Sequence of chain 1.A:
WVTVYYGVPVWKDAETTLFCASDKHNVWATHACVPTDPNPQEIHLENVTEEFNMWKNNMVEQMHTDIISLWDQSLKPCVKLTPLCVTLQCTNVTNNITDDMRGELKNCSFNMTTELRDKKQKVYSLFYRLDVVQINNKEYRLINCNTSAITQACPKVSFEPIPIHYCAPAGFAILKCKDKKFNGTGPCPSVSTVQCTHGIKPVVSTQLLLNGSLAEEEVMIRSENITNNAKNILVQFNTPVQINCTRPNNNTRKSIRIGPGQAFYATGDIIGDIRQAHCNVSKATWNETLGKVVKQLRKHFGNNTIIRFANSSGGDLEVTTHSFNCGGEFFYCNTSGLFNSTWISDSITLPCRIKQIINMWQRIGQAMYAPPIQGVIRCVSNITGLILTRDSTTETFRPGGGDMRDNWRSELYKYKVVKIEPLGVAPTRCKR

Binding-site contacts:
Ligand atom C6 contacts residue ILE327 of chain 1.A at 4.2 Å (hydrophobic).
Ligand atom C1 contacts residue ASN306 of chain 1.A at 1.5 Å.
Ligand atom C8 contacts residue GLY444 of chain 1.A at 4.3 Å.
Ligand atom C4 contacts residue ASN306 of chain 1.A at 4.4 Å.
Ligand atom C7 contacts residue VAL445 of chain 1.A at 4.3 Å (hydrophobic).
Ligand atom C7 contacts residue ASN306 of chain 1.A at 3.5 Å.
Ligand atom C2 contacts residue ASN306 of chain 1.A at 2.6 Å.
Ligand atom O5 contacts residue ILE327 of chain 1.A at 3.4 Å.
Ligand atom O5 contacts residue ASN306 of chain 1.A at 2.5 Å (h-bond).
Ligand atom N2 contacts residue ASN306 of chain 1.A at 3.0 Å (h-bond).
Ligand atom C5 contacts residue ILE327 of chain 1.A at 4.0 Å (hydrophobic).
Ligand atom C1 contacts residue ILE327 of chain 1.A at 3.9 Å (hydrophobic).
Ligand atom C8 contacts residue ASN306 of chain 1.A at 4.1 Å.
Ligand atom O7 contacts residue ASN306 of chain 1.A at 3.5 Å (h-bond).
Ligand atom C3 contacts residue ASN306 of chain 1.A at 3.9 Å.
Ligand atom C5 contacts residue ASN306 of chain 1.A at 3.8 Å.
Ligand atom C8 contacts residue VAL445 of chain 1.A at 3.5 Å (hydrophobic).

A small-molecule ligand and the protein it binds are described below.
Small molecule (SMILES): CC(=O)N[C@@H]1[C@@H](O)[C@H](O)[C@@H](CO)O[C@H]1O